Sequence of chain 2.F:
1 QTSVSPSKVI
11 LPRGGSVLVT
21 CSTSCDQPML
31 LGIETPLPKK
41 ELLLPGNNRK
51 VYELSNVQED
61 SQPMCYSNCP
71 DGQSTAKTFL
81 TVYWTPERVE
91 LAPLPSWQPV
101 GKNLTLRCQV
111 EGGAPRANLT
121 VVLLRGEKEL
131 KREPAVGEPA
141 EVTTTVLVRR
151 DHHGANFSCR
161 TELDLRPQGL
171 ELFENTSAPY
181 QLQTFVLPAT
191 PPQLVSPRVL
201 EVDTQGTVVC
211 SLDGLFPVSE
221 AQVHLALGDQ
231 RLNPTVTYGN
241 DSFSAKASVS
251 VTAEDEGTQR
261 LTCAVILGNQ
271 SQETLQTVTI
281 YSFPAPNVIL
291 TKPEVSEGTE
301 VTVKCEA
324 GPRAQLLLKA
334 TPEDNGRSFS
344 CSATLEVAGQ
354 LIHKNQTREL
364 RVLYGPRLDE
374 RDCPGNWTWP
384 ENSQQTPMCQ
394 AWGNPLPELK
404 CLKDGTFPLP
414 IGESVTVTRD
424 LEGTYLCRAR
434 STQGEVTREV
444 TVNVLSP

The small molecule below binds the protein below.
Small molecule (SMILES): CC(=O)N[C@@H]1[C@@H](O)[C@H](O)[C@@H](CO)O[C@H]1O

Binding-site contacts:
Ligand atom C1 contacts residue ASN358 of chain 2.F at 1.4 Å.
Ligand atom C4 contacts residue ASN358 of chain 2.F at 4.2 Å.
Ligand atom O5 contacts residue ASN358 of chain 2.F at 2.4 Å (h-bond).
Ligand atom O7 contacts residue ASN358 of chain 2.F at 3.3 Å (h-bond).
Ligand atom O7 contacts residue SER345 of chain 2.F at 4.2 Å.
Ligand atom C7 contacts residue ASN358 of chain 2.F at 3.4 Å.
Ligand atom C2 contacts residue ASN358 of chain 2.F at 2.5 Å.
Ligand atom N2 contacts residue ASN358 of chain 2.F at 2.9 Å (h-bond).
Ligand atom C3 contacts residue ASN358 of chain 2.F at 3.8 Å.
Ligand atom O7 contacts residue SER343 of chain 2.F at 4.3 Å.
Ligand atom C5 contacts residue ASN358 of chain 2.F at 3.6 Å.